Sequence of chain 1.C:
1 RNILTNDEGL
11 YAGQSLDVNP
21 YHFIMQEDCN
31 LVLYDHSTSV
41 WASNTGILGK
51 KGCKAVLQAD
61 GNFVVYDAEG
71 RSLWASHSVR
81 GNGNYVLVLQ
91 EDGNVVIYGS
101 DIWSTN

The protein below binds the small molecule below.
Small molecule (SMILES): OC[C@H]1O[C@H](O)[C@@H](O)[C@@H](O)[C@@H]1O

Sequence of chain 1.D:
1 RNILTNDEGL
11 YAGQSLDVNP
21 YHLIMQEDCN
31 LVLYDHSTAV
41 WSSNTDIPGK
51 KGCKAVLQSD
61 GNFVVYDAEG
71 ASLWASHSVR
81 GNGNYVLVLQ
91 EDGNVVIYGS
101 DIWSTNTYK

Binding-site contacts:
Ligand atom C6 contacts residue GLY93 of chain 1.C at 3.1 Å.
Ligand atom C5 contacts residue LYS109 of chain 1.D at 4.2 Å.
Ligand atom C6 contacts residue THR107 of chain 1.D at 3.0 Å.
Ligand atom C2 contacts residue LYS109 of chain 1.D at 3.6 Å.
Ligand atom C5 contacts residue GLY93 of chain 1.C at 4.2 Å.
Ligand atom C2 contacts residue THR107 of chain 1.D at 4.2 Å.
Ligand atom O6 contacts residue LEU33 of chain 1.C at 3.0 Å.
Ligand atom C1 contacts residue TYR108 of chain 1.D at 3.3 Å (hydrophobic).
Ligand atom C2 contacts residue TYR108 of chain 1.D at 3.6 Å (hydrophobic).
Ligand atom C3 contacts residue LYS109 of chain 1.D at 3.8 Å.
Ligand atom C5 contacts residue TYR21 of chain 1.C at 4.1 Å (hydrophobic).
Ligand atom C5 contacts residue VAL40 of chain 1.C at 4.5 Å (hydrophobic).
Ligand atom O4 contacts residue LYS109 of chain 1.D at 2.9 Å.
Ligand atom O6 contacts residue TYR21 of chain 1.C at 4.3 Å.
Ligand atom C1 contacts residue THR107 of chain 1.D at 3.2 Å.
Ligand atom C6 contacts residue TYR21 of chain 1.C at 3.8 Å (hydrophobic).
Ligand atom O6 contacts residue VAL40 of chain 1.C at 3.1 Å.
Ligand atom O2 contacts residue TYR108 of chain 1.D at 3.9 Å.
Ligand atom O6 contacts residue THR107 of chain 1.D at 4.1 Å.
Ligand atom O1 contacts residue THR107 of chain 1.D at 4.2 Å.
Ligand atom C6 contacts residue VAL40 of chain 1.C at 4.3 Å (hydrophobic).
Ligand atom O5 contacts residue TYR108 of chain 1.D at 4.3 Å.
Ligand atom O4 contacts residue ASP35 of chain 1.C at 3.1 Å (salt-bridge).
Ligand atom C4 contacts residue ASP35 of chain 1.C at 3.4 Å.
Ligand atom C5 contacts residue THR107 of chain 1.D at 2.7 Å.
Ligand atom C4 contacts residue THR107 of chain 1.D at 4.2 Å.
Ligand atom O2 contacts residue LYS109 of chain 1.D at 4.0 Å.
Ligand atom O5 contacts residue THR107 of chain 1.D at 2.7 Å (h-bond).
Ligand atom C3 contacts residue ASP35 of chain 1.C at 3.6 Å.
Ligand atom O4 contacts residue TYR21 of chain 1.C at 2.8 Å.
Ligand atom O1 contacts residue TYR108 of chain 1.D at 4.2 Å.
Ligand atom O5 contacts residue VAL40 of chain 1.C at 3.7 Å.
Ligand atom O3 contacts residue ASP35 of chain 1.C at 4.1 Å.
Ligand atom C4 contacts residue TYR21 of chain 1.C at 3.8 Å (hydrophobic).
Ligand atom O6 contacts residue GLY93 of chain 1.C at 4.0 Å.
Ligand atom C4 contacts residue LYS109 of chain 1.D at 3.9 Å.
Ligand atom O3 contacts residue VAL40 of chain 1.C at 3.9 Å.
Ligand atom O1 contacts residue VAL40 of chain 1.C at 4.2 Å.
Ligand atom C6 contacts residue LEU33 of chain 1.C at 3.6 Å (hydrophobic).